Binding-site contacts:
Ligand atom C6 contacts residue TRP78 of chain 1.A at 4.2 Å (hydrophobic).
Ligand atom C4 contacts residue GLC2 of chain 1.E at 2.4 Å.
Ligand atom C4 contacts residue BGC1 of chain 1.E at 0.1 Å.
Ligand atom O3 contacts residue GLN130 of chain 1.A at 4.2 Å.
Ligand atom C5 contacts residue GLC2 of chain 1.E at 3.4 Å.
Ligand atom C1 contacts residue BGC1 of chain 1.E at 0.1 Å.
Ligand atom O4 contacts residue GLC2 of chain 1.E at 1.4 Å.
Ligand atom C2 contacts residue BGC1 of chain 1.E at 0.3 Å.
Ligand atom O6 contacts residue BGC1 of chain 1.E at 0.1 Å (h-bond).
Ligand atom C3 contacts residue BGC1 of chain 1.E at 0.4 Å.
Ligand atom C6 contacts residue BGC1 of chain 1.E at 0.1 Å.
Ligand atom O4 contacts residue BGC1 of chain 1.E at 0.0 Å (h-bond).
Ligand atom C3 contacts residue GLC2 of chain 1.E at 3.5 Å.
Ligand atom O3 contacts residue BGC1 of chain 1.E at 0.9 Å (h-bond).
Ligand atom O2 contacts residue BGC1 of chain 1.E at 0.7 Å (h-bond).
Ligand atom C5 contacts residue BGC1 of chain 1.E at 0.1 Å.
Ligand atom C6 contacts residue GLC2 of chain 1.E at 3.4 Å.
Ligand atom O5 contacts residue BGC1 of chain 1.E at 0.1 Å (h-bond).
Ligand atom O3 contacts residue GLC2 of chain 1.E at 2.9 Å (h-bond).
Ligand atom O1 contacts residue BGC1 of chain 1.E at 1.5 Å.

Sequence of chain 1.A:
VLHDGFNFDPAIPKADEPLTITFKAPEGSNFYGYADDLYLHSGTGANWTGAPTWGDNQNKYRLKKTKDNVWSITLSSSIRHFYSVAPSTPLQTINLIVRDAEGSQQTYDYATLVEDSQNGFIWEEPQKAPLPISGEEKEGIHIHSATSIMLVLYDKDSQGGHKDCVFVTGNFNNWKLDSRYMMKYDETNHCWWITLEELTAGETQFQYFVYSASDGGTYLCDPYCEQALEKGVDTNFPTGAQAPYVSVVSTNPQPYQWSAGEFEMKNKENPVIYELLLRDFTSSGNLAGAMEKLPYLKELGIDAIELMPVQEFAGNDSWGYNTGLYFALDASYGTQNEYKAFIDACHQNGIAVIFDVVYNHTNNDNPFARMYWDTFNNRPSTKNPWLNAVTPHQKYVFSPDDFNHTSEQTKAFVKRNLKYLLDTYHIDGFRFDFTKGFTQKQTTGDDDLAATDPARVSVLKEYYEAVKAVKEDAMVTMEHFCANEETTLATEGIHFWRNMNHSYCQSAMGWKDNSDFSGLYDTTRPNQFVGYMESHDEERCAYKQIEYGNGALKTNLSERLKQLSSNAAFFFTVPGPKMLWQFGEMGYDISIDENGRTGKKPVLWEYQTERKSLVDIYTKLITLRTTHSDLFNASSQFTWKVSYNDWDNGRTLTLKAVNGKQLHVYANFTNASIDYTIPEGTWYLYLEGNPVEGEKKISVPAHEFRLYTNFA

This protein binds this small molecule.
Small molecule (SMILES): OC[C@H]1O[C@H](O)[C@H](O)[C@@H](O)[C@@H]1O